Binding-site contacts:
Ligand atom N3' contacts residue CYS49 of chain 12.A at 3.1 Å (h-bond).
Ligand atom O3S contacts residue HIS56 of chain 12.A at 3.4 Å.
Ligand atom C4 contacts residue HIS53 of chain 12.A at 3.5 Å.
Ligand atom C6 contacts residue HIS53 of chain 12.A at 3.8 Å.
Ligand atom C6 contacts residue HIS52 of chain 12.A at 3.6 Å.
Ligand atom C8 contacts residue HIS56 of chain 12.A at 3.9 Å.
Ligand atom O2S contacts residue HIS56 of chain 12.A at 4.4 Å.
Ligand atom O2' contacts residue HIS52 of chain 12.A at 2.7 Å (h-bond).
Ligand atom C2 contacts residue HIS53 of chain 12.A at 4.4 Å.
Ligand atom C1' contacts residue CYS49 of chain 12.A at 1.8 Å (hydrophobic).
Ligand atom C1 contacts residue HIS53 of chain 12.A at 4.4 Å.
Ligand atom C5' contacts residue HIS53 of chain 12.A at 4.2 Å.
Ligand atom C2' contacts residue HIS52 of chain 12.A at 3.9 Å.
Ligand atom O2' contacts residue CYS49 of chain 12.A at 3.9 Å.
Ligand atom C7 contacts residue HIS56 of chain 12.A at 3.8 Å.
Ligand atom C5 contacts residue HIS53 of chain 12.A at 3.7 Å.
Ligand atom C7 contacts residue HIS53 of chain 12.A at 4.2 Å.
Ligand atom C9 contacts residue HIS53 of chain 12.A at 4.0 Å.
Ligand atom C3 contacts residue HIS53 of chain 12.A at 4.0 Å.
Ligand atom C10 contacts residue HIS53 of chain 12.A at 3.4 Å.
Ligand atom C2' contacts residue CYS49 of chain 12.A at 2.8 Å (hydrophobic).
Ligand atom C7 contacts residue HIS52 of chain 12.A at 3.6 Å.
Ligand atom N6' contacts residue HIS53 of chain 12.A at 3.8 Å.
Ligand atom C5' contacts residue CYS49 of chain 12.A at 3.8 Å (hydrophobic).
Ligand atom C4' contacts residue CYS49 of chain 12.A at 4.5 Å (hydrophobic).

Sequence of chain 12.A:
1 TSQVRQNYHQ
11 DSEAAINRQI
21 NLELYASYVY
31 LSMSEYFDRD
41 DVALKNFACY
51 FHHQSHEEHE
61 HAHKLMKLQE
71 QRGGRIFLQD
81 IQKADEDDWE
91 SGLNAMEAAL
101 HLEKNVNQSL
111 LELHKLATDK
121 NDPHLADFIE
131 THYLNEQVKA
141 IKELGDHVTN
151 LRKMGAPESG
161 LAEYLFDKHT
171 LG

The small molecule below binds the protein below.
Small molecule (SMILES): CC(=O)NCCNc1cccc2c(S(=O)(=O)O)cccc12